The small molecule below binds the protein below.
Small molecule (SMILES): CC(=O)N[C@@H]1[C@@H](O)[C@H](O)[C@@H](CO)O[C@H]1O

Binding-site contacts:
Ligand atom O5 contacts residue ASN205 of chain 1.A at 2.3 Å (h-bond).
Ligand atom O7 contacts residue ARG358 of chain 1.A at 3.1 Å (salt-bridge).
Ligand atom O7 contacts residue VAL202 of chain 1.A at 4.1 Å.
Ligand atom O7 contacts residue ASN205 of chain 1.A at 3.5 Å (h-bond).
Ligand atom C4 contacts residue ASN205 of chain 1.A at 4.1 Å.
Ligand atom C7 contacts residue ASN205 of chain 1.A at 3.5 Å.
Ligand atom C5 contacts residue ASN205 of chain 1.A at 3.6 Å.
Ligand atom C7 contacts residue ARG358 of chain 1.A at 3.8 Å.
Ligand atom C8 contacts residue LEU198 of chain 1.A at 3.7 Å (hydrophobic).
Ligand atom C1 contacts residue ASN205 of chain 1.A at 1.4 Å.
Ligand atom C8 contacts residue ARG358 of chain 1.A at 3.7 Å.
Ligand atom C2 contacts residue ASN205 of chain 1.A at 2.3 Å.
Ligand atom C8 contacts residue VAL202 of chain 1.A at 4.0 Å (hydrophobic).
Ligand atom C3 contacts residue ASN205 of chain 1.A at 3.7 Å.
Ligand atom C8 contacts residue GLU201 of chain 1.A at 3.9 Å.
Ligand atom C7 contacts residue VAL202 of chain 1.A at 4.4 Å (hydrophobic).
Ligand atom N2 contacts residue ASN205 of chain 1.A at 2.8 Å (h-bond).

Sequence of chain 1.A:
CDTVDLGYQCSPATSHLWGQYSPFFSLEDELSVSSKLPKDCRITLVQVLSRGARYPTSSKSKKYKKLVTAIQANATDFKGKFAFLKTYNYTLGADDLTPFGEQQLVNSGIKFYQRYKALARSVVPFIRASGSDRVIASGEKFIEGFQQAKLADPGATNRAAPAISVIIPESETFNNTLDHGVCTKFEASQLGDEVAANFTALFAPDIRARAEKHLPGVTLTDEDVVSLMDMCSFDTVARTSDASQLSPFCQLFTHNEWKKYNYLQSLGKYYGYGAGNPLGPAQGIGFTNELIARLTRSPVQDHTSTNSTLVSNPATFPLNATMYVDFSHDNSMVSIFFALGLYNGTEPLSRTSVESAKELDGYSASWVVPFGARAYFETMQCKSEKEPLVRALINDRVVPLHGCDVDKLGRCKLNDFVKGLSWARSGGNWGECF